Sequence of chain 48.B:
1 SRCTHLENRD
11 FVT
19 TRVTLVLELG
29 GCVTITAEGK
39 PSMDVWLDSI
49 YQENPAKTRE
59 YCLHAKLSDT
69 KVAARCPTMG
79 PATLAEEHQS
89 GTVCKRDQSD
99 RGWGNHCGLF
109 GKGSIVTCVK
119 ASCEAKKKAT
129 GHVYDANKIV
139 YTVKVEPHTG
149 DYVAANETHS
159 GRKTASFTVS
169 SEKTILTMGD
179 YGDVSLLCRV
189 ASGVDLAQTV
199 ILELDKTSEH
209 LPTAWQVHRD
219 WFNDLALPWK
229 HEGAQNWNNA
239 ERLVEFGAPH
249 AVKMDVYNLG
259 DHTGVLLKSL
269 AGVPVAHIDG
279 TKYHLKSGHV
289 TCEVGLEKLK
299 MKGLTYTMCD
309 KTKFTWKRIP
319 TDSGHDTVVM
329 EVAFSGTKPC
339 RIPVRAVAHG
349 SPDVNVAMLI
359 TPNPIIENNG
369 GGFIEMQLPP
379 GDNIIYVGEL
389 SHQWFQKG

Sequence of chain 16.B:
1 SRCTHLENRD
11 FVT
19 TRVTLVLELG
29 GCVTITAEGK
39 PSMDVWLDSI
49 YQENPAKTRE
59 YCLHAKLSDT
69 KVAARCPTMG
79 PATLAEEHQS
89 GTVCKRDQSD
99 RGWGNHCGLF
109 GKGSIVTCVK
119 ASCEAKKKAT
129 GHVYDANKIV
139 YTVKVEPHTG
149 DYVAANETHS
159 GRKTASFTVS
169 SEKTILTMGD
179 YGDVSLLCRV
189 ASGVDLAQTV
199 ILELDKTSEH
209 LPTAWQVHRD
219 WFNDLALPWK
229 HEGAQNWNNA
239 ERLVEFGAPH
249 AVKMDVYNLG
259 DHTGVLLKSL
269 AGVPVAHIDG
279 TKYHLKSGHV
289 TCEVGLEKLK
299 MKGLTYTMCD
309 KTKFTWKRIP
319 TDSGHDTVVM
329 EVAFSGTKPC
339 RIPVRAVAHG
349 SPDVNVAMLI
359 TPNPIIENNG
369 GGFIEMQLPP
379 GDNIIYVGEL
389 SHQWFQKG

The protein below binds the small molecule below.
Small molecule (SMILES): CC(=O)N[C@@H]1[C@@H](O)[C@H](O)[C@@H](CO)O[C@H]1O

Binding-site contacts:
Ligand atom C5 contacts residue HIS104 of chain 16.B at 3.3 Å.
Ligand atom C3 contacts residue ASN154 of chain 48.B at 3.8 Å.
Ligand atom C1 contacts residue ASN154 of chain 48.B at 1.4 Å.
Ligand atom C7 contacts residue ASN154 of chain 48.B at 3.3 Å.
Ligand atom O7 contacts residue ASN154 of chain 48.B at 3.1 Å (h-bond).
Ligand atom C4 contacts residue ASN154 of chain 48.B at 4.2 Å.
Ligand atom C8 contacts residue GLU155 of chain 48.B at 3.8 Å.
Ligand atom C8 contacts residue ASN154 of chain 48.B at 3.8 Å.
Ligand atom O6 contacts residue HIS104 of chain 16.B at 2.9 Å.
Ligand atom C2 contacts residue HIS104 of chain 16.B at 4.4 Å.
Ligand atom O7 contacts residue HIS104 of chain 16.B at 4.2 Å.
Ligand atom O5 contacts residue HIS104 of chain 16.B at 3.2 Å (h-bond).
Ligand atom O7 contacts residue GLU155 of chain 48.B at 3.8 Å.
Ligand atom C5 contacts residue ASN154 of chain 48.B at 3.7 Å.
Ligand atom C7 contacts residue GLU155 of chain 48.B at 4.1 Å.
Ligand atom O5 contacts residue ASN154 of chain 48.B at 2.4 Å (h-bond).
Ligand atom C6 contacts residue HIS104 of chain 16.B at 3.7 Å.
Ligand atom N2 contacts residue ASN154 of chain 48.B at 2.9 Å (h-bond).
Ligand atom C1 contacts residue HIS104 of chain 16.B at 3.2 Å.
Ligand atom C2 contacts residue ASN154 of chain 48.B at 2.4 Å.